Sequence of chain 1.A:
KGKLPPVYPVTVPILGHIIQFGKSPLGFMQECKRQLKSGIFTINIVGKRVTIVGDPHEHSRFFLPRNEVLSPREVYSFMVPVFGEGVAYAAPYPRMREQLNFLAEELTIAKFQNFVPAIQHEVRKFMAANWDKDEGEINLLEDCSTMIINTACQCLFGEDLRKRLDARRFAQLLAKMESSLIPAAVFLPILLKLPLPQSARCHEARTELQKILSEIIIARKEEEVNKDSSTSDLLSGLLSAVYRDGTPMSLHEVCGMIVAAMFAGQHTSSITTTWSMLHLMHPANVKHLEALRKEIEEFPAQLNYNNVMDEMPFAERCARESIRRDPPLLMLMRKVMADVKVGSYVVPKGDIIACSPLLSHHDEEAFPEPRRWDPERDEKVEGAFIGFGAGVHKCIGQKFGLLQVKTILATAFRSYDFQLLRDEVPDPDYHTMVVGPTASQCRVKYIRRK

A protein and the small-molecule ligand that binds it are described below.
Small molecule (SMILES): O=C(N[C@@H](Cn1ccnc1)c1ccc(Cl)cc1Cl)c1ccc(-c2nnc(-c3ccccc3)o2)cc1

Binding-site contacts:
Ligand atom C20 contacts residue MET333 of chain 1.A at 3.6 Å (hydrophobic).
Ligand atom C10 contacts residue TYR89 of chain 1.A at 4.0 Å (hydrophobic).
Ligand atom C9 contacts residue TYR76 of chain 1.A at 3.7 Å (hydrophobic).
Ligand atom O1 contacts residue VAL434 of chain 1.A at 3.6 Å.
Ligand atom C12 contacts residue ALA264 of chain 1.A at 3.9 Å (hydrophobic).
Ligand atom C14 contacts residue TYR76 of chain 1.A at 3.9 Å (hydrophobic).
Ligand atom C3 contacts residue LEU329 of chain 1.A at 3.5 Å (hydrophobic).
Ligand atom C14 contacts residue PHE78 of chain 1.A at 4.0 Å (hydrophobic).
Ligand atom C23 contacts residue MET331 of chain 1.A at 3.9 Å (hydrophobic).
Ligand atom CL2 contacts residue PHE263 of chain 1.A at 3.5 Å.
Ligand atom C5 contacts residue ALA264 of chain 1.A at 3.0 Å (hydrophobic).
Ligand atom C9 contacts residue HEM1 of chain 1.E at 3.8 Å.
Ligand atom N4 contacts residue MET333 of chain 1.A at 3.6 Å.
Ligand atom C23 contacts residue PHE21 of chain 1.A at 3.8 Å (hydrophobic).
Ligand atom C9 contacts residue TYR89 of chain 1.A at 3.4 Å (hydrophobic).
Ligand atom C24 contacts residue PHE21 of chain 1.A at 3.4 Å (hydrophobic).
Ligand atom C17 contacts residue MET433 of chain 1.A at 3.7 Å (hydrophobic).
Ligand atom CL2 contacts residue ALA264 of chain 1.A at 3.6 Å.
Ligand atom N1 contacts residue TYR76 of chain 1.A at 3.1 Å (h-bond).
Ligand atom C4 contacts residue THR268 of chain 1.A at 3.6 Å.
Ligand atom C18 contacts residue MET433 of chain 1.A at 3.8 Å (hydrophobic).
Ligand atom C6 contacts residue HEM1 of chain 1.E at 3.0 Å.
Ligand atom N5 contacts residue MET333 of chain 1.A at 3.2 Å.
Ligand atom C8 contacts residue TYR76 of chain 1.A at 3.0 Å (hydrophobic).
Ligand atom C13 contacts residue MET433 of chain 1.A at 3.9 Å (hydrophobic).
Ligand atom C5 contacts residue HEM1 of chain 1.E at 3.0 Å.
Ligand atom N3 contacts residue ALA264 of chain 1.A at 4.0 Å.
Ligand atom C7 contacts residue TYR76 of chain 1.A at 3.5 Å (hydrophobic).
Ligand atom N3 contacts residue HEM1 of chain 1.E at 2.0 Å.
Ligand atom C18 contacts residue LEU329 of chain 1.A at 3.7 Å (hydrophobic).
Ligand atom CL1 contacts residue HEM1 of chain 1.E at 3.7 Å.
Ligand atom C6 contacts residue LEU329 of chain 1.A at 3.8 Å (hydrophobic).
Ligand atom C15 contacts residue PHE78 of chain 1.A at 3.5 Å (hydrophobic).
Ligand atom C2 contacts residue TYR76 of chain 1.A at 3.7 Å (hydrophobic).
Ligand atom C5 contacts residue THR268 of chain 1.A at 3.7 Å.
Ligand atom CL1 contacts residue ALA260 of chain 1.A at 4.0 Å.
Ligand atom N2 contacts residue LEU329 of chain 1.A at 3.6 Å.
Ligand atom CL1 contacts residue TYR89 of chain 1.A at 3.7 Å.
Ligand atom C4 contacts residue ALA264 of chain 1.A at 3.2 Å (hydrophobic).
Ligand atom C11 contacts residue PHE83 of chain 1.A at 3.5 Å (hydrophobic).